Binding-site contacts:
Ligand atom O22 contacts residue ARG96 of chain 1.E at 3.1 Å (salt-bridge).
Ligand atom C16 contacts residue TRP164 of chain 1.D at 3.5 Å (hydrophobic).
Ligand atom C05 contacts residue TRP164 of chain 1.D at 4.4 Å (hydrophobic).
Ligand atom C18 contacts residue TRP164 of chain 1.D at 3.9 Å (hydrophobic).
Ligand atom C21 contacts residue ARG96 of chain 1.E at 4.1 Å.
Ligand atom O12 contacts residue ARG74 of chain 1.E at 4.0 Å.
Ligand atom C26 contacts residue GLU210 of chain 1.D at 4.3 Å.
Ligand atom C14 contacts residue SER135 of chain 1.E at 3.9 Å.
Ligand atom C26 contacts residue TYR212 of chain 1.D at 4.1 Å (hydrophobic).
Ligand atom C11 contacts residue MET133 of chain 1.E at 4.3 Å (hydrophobic).
Ligand atom C15 contacts residue TRP164 of chain 1.D at 4.3 Å (hydrophobic).
Ligand atom O17 contacts residue TRP164 of chain 1.D at 3.0 Å (h-bond).
Ligand atom C25 contacts residue SER167 of chain 1.D at 3.9 Å.
Ligand atom O19 contacts residue VAL165 of chain 1.D at 3.5 Å (h-bond).
Ligand atom O19 contacts residue TRP164 of chain 1.D at 4.3 Å.
Ligand atom O19 contacts residue VAL125 of chain 1.E at 3.8 Å.
Ligand atom C01 contacts residue TYR72 of chain 1.E at 3.6 Å (hydrophobic).
Ligand atom O19 contacts residue MET133 of chain 1.E at 3.9 Å.
Ligand atom C23 contacts residue ARG96 of chain 1.E at 3.5 Å.
Ligand atom O24 contacts residue GLU210 of chain 1.D at 3.5 Å.
Ligand atom C18 contacts residue VAL165 of chain 1.D at 3.8 Å (hydrophobic).
Ligand atom C26 contacts residue SER167 of chain 1.D at 4.1 Å.
Ligand atom N02 contacts residue TRP164 of chain 1.D at 4.1 Å.
Ligand atom O24 contacts residue SER167 of chain 1.D at 3.7 Å.
Ligand atom C14 contacts residue MET133 of chain 1.E at 4.1 Å (hydrophobic).
Ligand atom C23 contacts residue SER167 of chain 1.D at 4.4 Å.
Ligand atom C03 contacts residue TRP164 of chain 1.D at 3.6 Å (hydrophobic).
Ligand atom O12 contacts residue MET133 of chain 1.E at 3.6 Å.
Ligand atom C06 contacts residue SER135 of chain 1.E at 4.4 Å.
Ligand atom C04 contacts residue TRP164 of chain 1.D at 3.7 Å (hydrophobic).
Ligand atom C13 contacts residue MET133 of chain 1.E at 4.0 Å (hydrophobic).
Ligand atom O17 contacts residue VAL165 of chain 1.D at 4.2 Å.
Ligand atom C05 contacts residue TYR72 of chain 1.E at 3.7 Å (hydrophobic).
Ligand atom C23 contacts residue GLU210 of chain 1.D at 4.2 Å.
Ligand atom C27 contacts residue TYR212 of chain 1.D at 3.8 Å (hydrophobic).
Ligand atom C05 contacts residue SER135 of chain 1.E at 3.9 Å.
Ligand atom C06 contacts residue TYR72 of chain 1.E at 4.4 Å (hydrophobic).
Ligand atom C11 contacts residue ARG74 of chain 1.E at 4.3 Å.
Ligand atom C03 contacts residue GLU162 of chain 1.D at 3.4 Å.
Ligand atom C20 contacts residue VAL165 of chain 1.D at 4.1 Å (hydrophobic).

Sequence of chain 1.D:
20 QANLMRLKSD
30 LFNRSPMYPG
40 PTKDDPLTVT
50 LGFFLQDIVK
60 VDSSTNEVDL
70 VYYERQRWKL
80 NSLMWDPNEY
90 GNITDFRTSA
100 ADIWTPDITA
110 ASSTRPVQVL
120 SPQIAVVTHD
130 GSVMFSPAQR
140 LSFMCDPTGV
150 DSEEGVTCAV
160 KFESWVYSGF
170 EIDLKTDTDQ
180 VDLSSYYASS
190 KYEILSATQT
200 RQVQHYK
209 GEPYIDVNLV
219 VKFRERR

The protein below binds the small molecule below.
Small molecule (SMILES): C[N+]1(C)CCc2cc3c(cc2[C@H]1[C@@H]1OC(=O)c2c1ccc1c2OCO1)OCO3

Sequence of chain 1.E:
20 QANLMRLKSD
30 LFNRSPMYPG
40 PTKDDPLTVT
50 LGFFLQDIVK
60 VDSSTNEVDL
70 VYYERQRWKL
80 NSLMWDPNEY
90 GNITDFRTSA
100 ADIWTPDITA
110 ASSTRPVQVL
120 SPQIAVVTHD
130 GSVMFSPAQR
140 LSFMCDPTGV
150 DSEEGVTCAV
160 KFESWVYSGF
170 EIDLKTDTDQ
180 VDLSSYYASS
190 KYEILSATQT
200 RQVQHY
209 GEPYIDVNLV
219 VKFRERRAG